A small-molecule ligand and the protein it binds are described below.
Small molecule (SMILES): CC(=O)N[C@@H]1[C@@H](O)[C@H](O)[C@@H](CO)O[C@H]1O

Sequence of chain 1.B:
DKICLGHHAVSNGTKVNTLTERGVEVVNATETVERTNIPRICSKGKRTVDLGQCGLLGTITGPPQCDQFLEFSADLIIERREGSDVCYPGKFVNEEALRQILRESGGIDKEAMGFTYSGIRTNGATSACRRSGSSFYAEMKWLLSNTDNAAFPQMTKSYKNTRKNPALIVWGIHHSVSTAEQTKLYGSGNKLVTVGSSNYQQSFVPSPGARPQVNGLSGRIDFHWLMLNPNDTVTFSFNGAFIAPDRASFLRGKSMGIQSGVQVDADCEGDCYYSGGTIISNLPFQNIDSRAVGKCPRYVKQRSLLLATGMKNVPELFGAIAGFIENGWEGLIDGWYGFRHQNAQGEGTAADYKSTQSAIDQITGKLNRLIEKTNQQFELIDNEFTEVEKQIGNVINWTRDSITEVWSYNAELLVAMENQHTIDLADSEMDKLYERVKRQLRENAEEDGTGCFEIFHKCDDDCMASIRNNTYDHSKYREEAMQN

Binding-site contacts:
Ligand atom O6 contacts residue THR30 of chain 1.B at 3.8 Å.
Ligand atom C5 contacts residue ASN28 of chain 1.B at 3.6 Å.
Ligand atom O5 contacts residue THR309 of chain 1.B at 3.2 Å (h-bond).
Ligand atom C6 contacts residue THR309 of chain 1.B at 4.2 Å.
Ligand atom C6 contacts residue THR30 of chain 1.B at 3.9 Å.
Ligand atom N2 contacts residue ASN28 of chain 1.B at 2.9 Å (h-bond).
Ligand atom C1 contacts residue ASN28 of chain 1.B at 1.4 Å.
Ligand atom C5 contacts residue THR309 of chain 1.B at 4.4 Å.
Ligand atom C6 contacts residue LEU373 of chain 1.B at 4.1 Å (hydrophobic).
Ligand atom C1 contacts residue THR309 of chain 1.B at 3.9 Å.
Ligand atom C4 contacts residue ASN28 of chain 1.B at 4.2 Å.
Ligand atom C3 contacts residue ASN28 of chain 1.B at 3.8 Å.
Ligand atom O7 contacts residue ASN28 of chain 1.B at 3.6 Å (h-bond).
Ligand atom O6 contacts residue LEU373 of chain 1.B at 4.3 Å.
Ligand atom O5 contacts residue ASN28 of chain 1.B at 2.3 Å (h-bond).
Ligand atom C2 contacts residue ASN28 of chain 1.B at 2.5 Å.
Ligand atom C7 contacts residue ASN28 of chain 1.B at 3.5 Å.